A small-molecule ligand and the protein it binds are described below.
Small molecule (SMILES): Cc1ccc(C(=O)Nc2cccc(C(F)(F)F)c2)cc1Nc1nc(-c2cnccn2)nc2c1cnn2C

Sequence of chain 1.A:
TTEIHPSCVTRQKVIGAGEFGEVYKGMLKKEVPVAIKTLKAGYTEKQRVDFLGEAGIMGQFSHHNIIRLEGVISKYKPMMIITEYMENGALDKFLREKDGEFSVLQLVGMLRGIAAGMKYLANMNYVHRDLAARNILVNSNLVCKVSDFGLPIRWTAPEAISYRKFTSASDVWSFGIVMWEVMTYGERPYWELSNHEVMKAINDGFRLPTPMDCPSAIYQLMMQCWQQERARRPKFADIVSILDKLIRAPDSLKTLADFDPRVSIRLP

Binding-site contacts:
Ligand atom CBA contacts residue GLU69 of chain 1.A at 3.6 Å.
Ligand atom NAN contacts residue PHE164 of chain 1.A at 3.4 Å.
Ligand atom CAU contacts residue MET73 of chain 1.A at 3.6 Å (hydrophobic).
Ligand atom CAU contacts residue GLU69 of chain 1.A at 3.1 Å.
Ligand atom CAV contacts residue ILE96 of chain 1.A at 3.6 Å (hydrophobic).
Ligand atom CBF contacts residue GLU69 of chain 1.A at 3.4 Å.
Ligand atom NAD contacts residue MET101 of chain 1.A at 3.0 Å (h-bond).
Ligand atom OBH contacts residue SER162 of chain 1.A at 3.5 Å.
Ligand atom CBA contacts residue ASP163 of chain 1.A at 3.7 Å.
Ligand atom CBE contacts residue ASP163 of chain 1.A at 3.5 Å.
Ligand atom CAX contacts residue LYS52 of chain 1.A at 3.5 Å.
Ligand atom OBH contacts residue ASP163 of chain 1.A at 2.9 Å (salt-bridge).
Ligand atom CAW contacts residue THR98 of chain 1.A at 3.7 Å.
Ligand atom C6 contacts residue PHE164 of chain 1.A at 3.7 Å (hydrophobic).
Ligand atom CBB contacts residue TYR141 of chain 1.A at 3.4 Å (hydrophobic).
Ligand atom CAQ contacts residue THR98 of chain 1.A at 3.7 Å.
Ligand atom CBD contacts residue TYR141 of chain 1.A at 3.3 Å (hydrophobic).
Ligand atom FBK contacts residue VAL161 of chain 1.A at 3.7 Å.
Ligand atom CAY contacts residue ASP163 of chain 1.A at 3.2 Å.
Ligand atom CAF contacts residue MET101 of chain 1.A at 2.7 Å (hydrophobic).
Ligand atom NAD contacts residue TYR100 of chain 1.A at 3.4 Å.
Ligand atom FBI contacts residue ILE81 of chain 1.A at 3.6 Å.
Ligand atom FBK contacts residue SER162 of chain 1.A at 3.3 Å.
Ligand atom NAP contacts residue THR98 of chain 1.A at 3.3 Å (h-bond).
Ligand atom CAS contacts residue MET73 of chain 1.A at 3.6 Å (hydrophobic).
Ligand atom NAZ contacts residue ASP163 of chain 1.A at 3.3 Å (salt-bridge).
Ligand atom FBI contacts residue VAL161 of chain 1.A at 3.6 Å.
Ligand atom CAF contacts residue TYR100 of chain 1.A at 3.4 Å (hydrophobic).
Ligand atom CAY contacts residue MET73 of chain 1.A at 3.5 Å (hydrophobic).
Ligand atom C4 contacts residue PHE164 of chain 1.A at 3.4 Å (hydrophobic).
Ligand atom OBH contacts residue ILE82 of chain 1.A at 3.7 Å.
Ligand atom NAZ contacts residue GLU69 of chain 1.A at 2.9 Å (salt-bridge).
Ligand atom NAN contacts residue VAL33 of chain 1.A at 3.7 Å.
Ligand atom N3 contacts residue PHE164 of chain 1.A at 3.7 Å.
Ligand atom CAB contacts residue LEU152 of chain 1.A at 3.7 Å (hydrophobic).
Ligand atom C5 contacts residue PHE164 of chain 1.A at 3.4 Å (hydrophobic).
Ligand atom N1 contacts residue ALA50 of chain 1.A at 3.3 Å.
Ligand atom CAO contacts residue PHE164 of chain 1.A at 3.4 Å (hydrophobic).
Ligand atom NAM contacts residue PHE164 of chain 1.A at 3.4 Å.
Ligand atom NAZ contacts residue MET73 of chain 1.A at 3.4 Å (h-bond).